Sequence of chain 1.E:
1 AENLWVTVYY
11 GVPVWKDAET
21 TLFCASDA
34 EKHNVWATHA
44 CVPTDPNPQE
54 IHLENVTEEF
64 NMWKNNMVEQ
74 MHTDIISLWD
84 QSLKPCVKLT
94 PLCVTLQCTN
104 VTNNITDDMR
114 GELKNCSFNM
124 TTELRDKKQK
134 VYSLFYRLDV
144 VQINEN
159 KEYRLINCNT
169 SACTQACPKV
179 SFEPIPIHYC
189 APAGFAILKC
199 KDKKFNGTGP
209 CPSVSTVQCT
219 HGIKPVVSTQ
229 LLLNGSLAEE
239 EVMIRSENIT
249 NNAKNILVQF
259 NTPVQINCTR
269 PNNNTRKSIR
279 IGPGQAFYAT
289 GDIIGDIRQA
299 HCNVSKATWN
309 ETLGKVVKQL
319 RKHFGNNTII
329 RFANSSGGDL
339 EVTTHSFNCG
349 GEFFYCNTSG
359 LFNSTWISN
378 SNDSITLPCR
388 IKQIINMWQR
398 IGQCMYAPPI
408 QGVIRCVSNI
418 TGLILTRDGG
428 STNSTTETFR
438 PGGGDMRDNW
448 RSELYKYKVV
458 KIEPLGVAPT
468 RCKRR

Binding-site contacts:
Ligand atom C1 contacts residue ASN332 of chain 1.E at 1.4 Å.
Ligand atom O6 contacts residue NAG1 of chain 1.HA at 3.9 Å.
Ligand atom N2 contacts residue ASN332 of chain 1.E at 2.9 Å (h-bond).
Ligand atom C5 contacts residue NAG2 of chain 1.HA at 4.2 Å.
Ligand atom C8 contacts residue ASN332 of chain 1.E at 3.8 Å.
Ligand atom C4 contacts residue ASN332 of chain 1.E at 4.2 Å.
Ligand atom C8 contacts residue SER334 of chain 1.E at 4.0 Å.
Ligand atom C3 contacts residue NAG1 of chain 1.HA at 4.4 Å.
Ligand atom C2 contacts residue ASN332 of chain 1.E at 2.4 Å.
Ligand atom O5 contacts residue ASN332 of chain 1.E at 2.4 Å (h-bond).
Ligand atom O3 contacts residue NAG1 of chain 1.HA at 3.6 Å (h-bond).
Ligand atom C5 contacts residue ASN332 of chain 1.E at 3.6 Å.
Ligand atom C8 contacts residue SER333 of chain 1.E at 3.2 Å.
Ligand atom C5 contacts residue NAG1 of chain 1.HA at 4.1 Å.
Ligand atom C7 contacts residue SER333 of chain 1.E at 3.9 Å.
Ligand atom O7 contacts residue ASN332 of chain 1.E at 4.4 Å.
Ligand atom O7 contacts residue THR341 of chain 1.E at 4.1 Å.
Ligand atom C3 contacts residue ASN332 of chain 1.E at 3.8 Å.
Ligand atom O5 contacts residue NAG1 of chain 1.HA at 3.9 Å.
Ligand atom O5 contacts residue SER357 of chain 1.E at 3.9 Å.
Ligand atom C6 contacts residue NAG2 of chain 1.HA at 3.7 Å.
Ligand atom C6 contacts residue NAG1 of chain 1.HA at 3.2 Å.
Ligand atom C1 contacts residue SER357 of chain 1.E at 3.9 Å.
Ligand atom N2 contacts residue NAG1 of chain 1.HA at 4.1 Å.
Ligand atom C2 contacts residue SER357 of chain 1.E at 4.4 Å.
Ligand atom O7 contacts residue SER333 of chain 1.E at 4.1 Å.
Ligand atom C2 contacts residue NAG1 of chain 1.HA at 4.2 Å.
Ligand atom C7 contacts residue ASN332 of chain 1.E at 3.5 Å.

The small molecule below binds the protein below.
Small molecule (SMILES): CC(=O)N[C@H]1[C@H](O[C@H]2[C@H](O)[C@@H](NC(C)=O)CO[C@@H]2CO)O[C@H](CO)[C@@H](O)[C@@H]1O